A protein and the small-molecule ligand that binds it are described below.
Small molecule (SMILES): CC1(C)CN2C(CS/C(=N\C3CCCCC3)NC3CCCCC3)=CSC2=N1

Sequence of chain 1.B:
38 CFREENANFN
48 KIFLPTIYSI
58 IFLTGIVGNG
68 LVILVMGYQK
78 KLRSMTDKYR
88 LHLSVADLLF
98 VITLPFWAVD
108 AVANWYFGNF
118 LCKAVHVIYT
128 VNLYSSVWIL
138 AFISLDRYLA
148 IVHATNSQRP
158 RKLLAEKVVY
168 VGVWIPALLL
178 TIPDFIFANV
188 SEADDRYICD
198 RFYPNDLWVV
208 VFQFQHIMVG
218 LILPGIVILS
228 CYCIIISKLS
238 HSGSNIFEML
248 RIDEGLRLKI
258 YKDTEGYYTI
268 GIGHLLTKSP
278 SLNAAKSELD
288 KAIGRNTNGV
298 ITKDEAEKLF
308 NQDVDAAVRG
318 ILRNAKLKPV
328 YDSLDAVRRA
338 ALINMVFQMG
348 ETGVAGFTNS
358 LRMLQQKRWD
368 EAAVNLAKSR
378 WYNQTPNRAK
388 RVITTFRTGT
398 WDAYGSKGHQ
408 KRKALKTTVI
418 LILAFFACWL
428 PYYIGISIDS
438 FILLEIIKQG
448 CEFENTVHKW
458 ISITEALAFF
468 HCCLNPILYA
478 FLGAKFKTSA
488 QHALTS

Binding-site contacts:
Ligand atom C14 contacts residue ALA108 of chain 1.B at 4.1 Å (hydrophobic).
Ligand atom C1 contacts residue TYR126 of chain 1.B at 3.8 Å (hydrophobic).
Ligand atom S1 contacts residue TRP104 of chain 1.B at 3.8 Å.
Ligand atom C21 contacts residue ASP107 of chain 1.B at 3.8 Å.
Ligand atom S1 contacts residue GLU462 of chain 1.B at 3.5 Å (salt-bridge).
Ligand atom C3 contacts residue TRP104 of chain 1.B at 3.9 Å (hydrophobic).
Ligand atom C9 contacts residue ASP107 of chain 1.B at 4.0 Å.
Ligand atom C1 contacts residue GLU462 of chain 1.B at 3.7 Å.
Ligand atom C4 contacts residue TRP104 of chain 1.B at 4.1 Å (hydrophobic).
Ligand atom C10 contacts residue ASP107 of chain 1.B at 4.1 Å.
Ligand atom C19 contacts residue VAL122 of chain 1.B at 3.9 Å (hydrophobic).
Ligand atom C14 contacts residue ASP107 of chain 1.B at 3.8 Å.
Ligand atom C16 contacts residue ASP107 of chain 1.B at 3.0 Å.
Ligand atom C12 contacts residue GLU42 of chain 1.B at 4.0 Å.
Ligand atom C21 contacts residue CYS196 of chain 1.B at 3.0 Å (hydrophobic).
Ligand atom C13 contacts residue ARG193 of chain 1.B at 3.7 Å.
Ligand atom N1 contacts residue TRP104 of chain 1.B at 3.8 Å.
Ligand atom C3 contacts residue TYR126 of chain 1.B at 3.4 Å (hydrophobic).
Ligand atom C15 contacts residue ASP107 of chain 1.B at 3.1 Å.
Ligand atom C2 contacts residue TYR126 of chain 1.B at 4.1 Å (hydrophobic).
Ligand atom S2 contacts residue CYS196 of chain 1.B at 3.1 Å (h-bond).
Ligand atom C8 contacts residue ASP197 of chain 1.B at 3.7 Å.
Ligand atom C11 contacts residue ILE195 of chain 1.B at 3.9 Å (hydrophobic).
Ligand atom C9 contacts residue CYS196 of chain 1.B at 3.2 Å (hydrophobic).
Ligand atom C16 contacts residue CYS196 of chain 1.B at 3.6 Å (hydrophobic).
Ligand atom C18 contacts residue TRP104 of chain 1.B at 3.6 Å (hydrophobic).
Ligand atom N1 contacts residue GLU462 of chain 1.B at 2.9 Å (salt-bridge).
Ligand atom C13 contacts residue ASP107 of chain 1.B at 3.7 Å.
Ligand atom C20 contacts residue CYS196 of chain 1.B at 3.9 Å (hydrophobic).
Ligand atom C2 contacts residue GLU462 of chain 1.B at 3.8 Å.
Ligand atom N4 contacts residue ASP107 of chain 1.B at 2.9 Å (salt-bridge).
Ligand atom C12 contacts residue ILE195 of chain 1.B at 4.0 Å (hydrophobic).
Ligand atom C4 contacts residue GLU462 of chain 1.B at 3.7 Å.
Ligand atom C17 contacts residue ASP107 of chain 1.B at 4.1 Å.
Ligand atom C20 contacts residue VAL122 of chain 1.B at 3.7 Å (hydrophobic).
Ligand atom C20 contacts residue TRP112 of chain 1.B at 3.8 Å (hydrophobic).
Ligand atom S2 contacts residue ASP197 of chain 1.B at 3.5 Å.
Ligand atom C19 contacts residue TRP104 of chain 1.B at 4.1 Å (hydrophobic).
Ligand atom N4 contacts residue CYS196 of chain 1.B at 3.2 Å (h-bond).
Ligand atom C6 contacts residue ARG198 of chain 1.B at 3.9 Å.